The protein below binds the small molecule below.
Small molecule (SMILES): CC(=O)N[C@@H]1[C@@H](O)[C@H](O)[C@@H](CO)O[C@H]1O

Binding-site contacts:
Ligand atom C6 contacts residue ASN23 of chain 3.A at 2.9 Å.
Ligand atom C7 contacts residue ASN23 of chain 3.A at 4.2 Å.
Ligand atom C5 contacts residue ASN23 of chain 3.A at 2.9 Å.
Ligand atom C1 contacts residue ASN23 of chain 3.A at 1.4 Å.
Ligand atom O6 contacts residue LYS22 of chain 3.A at 4.3 Å.
Ligand atom O7 contacts residue ASN23 of chain 3.A at 4.1 Å.
Ligand atom O7 contacts residue THR15 of chain 3.A at 4.4 Å.
Ligand atom N2 contacts residue ASN23 of chain 3.A at 3.7 Å.
Ligand atom O5 contacts residue ASN23 of chain 3.A at 2.4 Å (h-bond).
Ligand atom O3 contacts residue ASN23 of chain 3.A at 3.9 Å.
Ligand atom C2 contacts residue ASN23 of chain 3.A at 2.5 Å.
Ligand atom O4 contacts residue ASN23 of chain 3.A at 4.4 Å.
Ligand atom C3 contacts residue ASN23 of chain 3.A at 3.2 Å.
Ligand atom O6 contacts residue ASN23 of chain 3.A at 3.4 Å (h-bond).
Ligand atom C4 contacts residue ASN23 of chain 3.A at 3.0 Å.

Sequence of chain 3.A:
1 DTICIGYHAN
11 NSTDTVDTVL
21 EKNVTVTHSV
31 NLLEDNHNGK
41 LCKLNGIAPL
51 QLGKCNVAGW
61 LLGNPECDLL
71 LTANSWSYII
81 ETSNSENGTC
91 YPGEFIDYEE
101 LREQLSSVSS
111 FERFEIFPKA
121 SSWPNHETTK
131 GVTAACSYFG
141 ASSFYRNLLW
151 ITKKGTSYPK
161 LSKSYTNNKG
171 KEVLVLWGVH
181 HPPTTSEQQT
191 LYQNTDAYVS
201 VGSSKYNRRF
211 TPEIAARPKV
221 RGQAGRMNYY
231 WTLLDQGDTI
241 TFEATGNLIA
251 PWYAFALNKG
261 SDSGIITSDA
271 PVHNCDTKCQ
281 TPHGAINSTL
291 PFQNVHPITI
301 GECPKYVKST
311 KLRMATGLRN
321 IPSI